Binding-site contacts:
Ligand atom C12 contacts residue ASN47 of chain 2.A at 3.8 Å.
Ligand atom C05 contacts residue ASN47 of chain 2.A at 3.9 Å.
Ligand atom N03 contacts residue VAL51 of chain 2.A at 3.8 Å.
Ligand atom C07 contacts residue GLU44 of chain 2.A at 4.2 Å.
Ligand atom C11 contacts residue ASN47 of chain 2.A at 3.6 Å.
Ligand atom CL1 contacts residue LYS127 of chain 2.A at 3.4 Å.
Ligand atom O20 contacts residue LEU223 of chain 2.A at 3.7 Å.
Ligand atom CL1 contacts residue ILE173 of chain 2.A at 4.1 Å.
Ligand atom C29 contacts residue GLY176 of chain 2.A at 4.3 Å.
Ligand atom C09 contacts residue ASN47 of chain 2.A at 3.6 Å.
Ligand atom N01 contacts residue LEU48 of chain 2.A at 3.4 Å.
Ligand atom C07 contacts residue ASN47 of chain 2.A at 4.1 Å.
Ligand atom C30 contacts residue VAL5 of chain 2.B at 4.2 Å (hydrophobic).
Ligand atom C27 contacts residue VAL5 of chain 2.B at 4.0 Å (hydrophobic).
Ligand atom C31 contacts residue ASN47 of chain 2.A at 3.7 Å.
Ligand atom C29 contacts residue VAL5 of chain 2.B at 4.0 Å (hydrophobic).
Ligand atom C30 contacts residue PRO172 of chain 2.A at 3.8 Å (hydrophobic).
Ligand atom S08 contacts residue GLU44 of chain 2.A at 3.8 Å.
Ligand atom C21 contacts residue LEU223 of chain 2.A at 3.5 Å (hydrophobic).
Ligand atom C26 contacts residue VAL5 of chain 2.B at 3.8 Å (hydrophobic).
Ligand atom C02 contacts residue GLU19 of chain 2.A at 3.6 Å.
Ligand atom C29 contacts residue ILE224 of chain 2.A at 4.3 Å (hydrophobic).
Ligand atom C06 contacts residue ASN47 of chain 2.A at 3.6 Å.
Ligand atom N14 contacts residue ASN47 of chain 2.A at 4.5 Å.
Ligand atom C24 contacts residue VAL5 of chain 2.B at 4.5 Å (hydrophobic).
Ligand atom C13 contacts residue ASN47 of chain 2.A at 3.7 Å.
Ligand atom O23 contacts residue ILE224 of chain 2.A at 4.5 Å.
Ligand atom C02 contacts residue LEU48 of chain 2.A at 4.1 Å (hydrophobic).
Ligand atom C27 contacts residue PRO172 of chain 2.A at 4.4 Å (hydrophobic).
Ligand atom C19 contacts residue VAL5 of chain 2.B at 3.8 Å (hydrophobic).
Ligand atom CL1 contacts residue PHE124 of chain 2.A at 4.2 Å.
Ligand atom C25 contacts residue VAL5 of chain 2.B at 4.1 Å (hydrophobic).
Ligand atom C10 contacts residue ASN47 of chain 2.A at 3.4 Å.
Ligand atom C29 contacts residue PRO172 of chain 2.A at 3.3 Å (hydrophobic).
Ligand atom C30 contacts residue ILE224 of chain 2.A at 3.6 Å (hydrophobic).
Ligand atom N03 contacts residue GLU19 of chain 2.A at 2.9 Å (salt-bridge).
Ligand atom N01 contacts residue GLU19 of chain 2.A at 2.7 Å (salt-bridge).
Ligand atom C29 contacts residue ILE173 of chain 2.A at 4.2 Å (hydrophobic).

Sequence of chain 2.A:
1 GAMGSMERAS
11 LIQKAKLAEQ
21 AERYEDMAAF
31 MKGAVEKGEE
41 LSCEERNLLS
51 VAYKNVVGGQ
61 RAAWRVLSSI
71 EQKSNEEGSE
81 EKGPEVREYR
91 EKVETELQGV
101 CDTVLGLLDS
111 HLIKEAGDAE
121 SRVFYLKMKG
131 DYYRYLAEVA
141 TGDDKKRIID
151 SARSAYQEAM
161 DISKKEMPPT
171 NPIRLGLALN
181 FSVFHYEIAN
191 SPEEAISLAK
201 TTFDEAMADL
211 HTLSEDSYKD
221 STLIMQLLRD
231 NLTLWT

Sequence of chain 2.B:
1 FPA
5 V

The protein below binds the small molecule below.
Small molecule (SMILES): [H]/N=C(\N)c1cc(-c2cccc(NC(=O)C3(Oc4ccc(Cl)cc4)CCOCC3)c2)cs1